Sequence of chain 1.A:
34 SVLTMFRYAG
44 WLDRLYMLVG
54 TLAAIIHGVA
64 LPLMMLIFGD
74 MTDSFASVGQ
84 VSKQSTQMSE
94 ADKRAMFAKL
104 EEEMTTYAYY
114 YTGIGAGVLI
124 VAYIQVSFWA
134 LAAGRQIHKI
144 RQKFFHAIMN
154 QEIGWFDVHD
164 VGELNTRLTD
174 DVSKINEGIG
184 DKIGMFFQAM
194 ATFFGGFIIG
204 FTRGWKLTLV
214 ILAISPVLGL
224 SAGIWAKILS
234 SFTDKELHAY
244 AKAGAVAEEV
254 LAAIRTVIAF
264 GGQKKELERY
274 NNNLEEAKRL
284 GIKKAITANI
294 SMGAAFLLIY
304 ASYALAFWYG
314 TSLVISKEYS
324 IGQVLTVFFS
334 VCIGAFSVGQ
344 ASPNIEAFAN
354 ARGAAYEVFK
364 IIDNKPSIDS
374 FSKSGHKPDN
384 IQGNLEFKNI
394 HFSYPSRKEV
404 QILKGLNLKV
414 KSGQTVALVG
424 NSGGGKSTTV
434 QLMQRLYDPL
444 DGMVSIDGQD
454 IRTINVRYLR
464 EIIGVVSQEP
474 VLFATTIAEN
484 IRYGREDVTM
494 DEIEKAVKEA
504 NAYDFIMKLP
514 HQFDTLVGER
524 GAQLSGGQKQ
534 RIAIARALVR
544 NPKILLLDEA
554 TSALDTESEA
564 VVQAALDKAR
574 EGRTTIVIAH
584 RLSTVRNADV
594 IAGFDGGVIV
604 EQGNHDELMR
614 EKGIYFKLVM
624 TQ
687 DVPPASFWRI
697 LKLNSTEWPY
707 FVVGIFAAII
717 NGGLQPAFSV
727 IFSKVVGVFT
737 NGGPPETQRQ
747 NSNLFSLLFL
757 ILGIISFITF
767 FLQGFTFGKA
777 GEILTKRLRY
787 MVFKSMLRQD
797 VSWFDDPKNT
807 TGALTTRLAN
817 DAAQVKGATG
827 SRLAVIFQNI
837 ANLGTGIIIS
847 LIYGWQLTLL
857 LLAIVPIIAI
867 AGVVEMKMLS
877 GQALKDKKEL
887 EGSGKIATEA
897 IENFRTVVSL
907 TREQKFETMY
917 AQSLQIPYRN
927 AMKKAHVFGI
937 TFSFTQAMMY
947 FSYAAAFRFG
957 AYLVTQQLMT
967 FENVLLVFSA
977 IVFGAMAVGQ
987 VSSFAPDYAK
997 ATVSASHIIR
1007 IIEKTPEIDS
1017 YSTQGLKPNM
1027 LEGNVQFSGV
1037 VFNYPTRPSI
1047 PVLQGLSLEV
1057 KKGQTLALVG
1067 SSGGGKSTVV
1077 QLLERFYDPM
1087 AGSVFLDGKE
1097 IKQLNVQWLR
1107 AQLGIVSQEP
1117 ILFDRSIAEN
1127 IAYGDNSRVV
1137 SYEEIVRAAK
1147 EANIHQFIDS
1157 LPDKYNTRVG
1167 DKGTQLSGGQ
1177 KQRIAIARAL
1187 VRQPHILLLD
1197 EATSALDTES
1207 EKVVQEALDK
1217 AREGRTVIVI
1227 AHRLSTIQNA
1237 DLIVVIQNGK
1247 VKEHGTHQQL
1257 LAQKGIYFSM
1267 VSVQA

Binding-site contacts:
Ligand atom CAC contacts residue TYR126 of chain 1.A at 4.0 Å (hydrophobic).
Ligand atom CAY contacts residue MET928 of chain 1.A at 3.6 Å (hydrophobic).
Ligand atom CAB contacts residue ILE123 of chain 1.A at 3.9 Å (hydrophobic).
Ligand atom CAU contacts residue HIS932 of chain 1.A at 4.0 Å.
Ligand atom CAU contacts residue PHE131 of chain 1.A at 3.8 Å (hydrophobic).
Ligand atom CAJ contacts residue TYR126 of chain 1.A at 4.3 Å (hydrophobic).
Ligand atom CBD contacts residue HIS932 of chain 1.A at 3.9 Å.
Ligand atom CBB contacts residue TYR126 of chain 1.A at 4.0 Å (hydrophobic).
Ligand atom CBF contacts residue HIS932 of chain 1.A at 3.6 Å.
Ligand atom CAA contacts residue ILE123 of chain 1.A at 4.2 Å (hydrophobic).
Ligand atom CAZ contacts residue HIS932 of chain 1.A at 4.3 Å.
Ligand atom OAF contacts residue LEU45 of chain 1.A at 3.8 Å.
Ligand atom OAG contacts residue MET928 of chain 1.A at 3.4 Å.
Ligand atom CAS contacts residue HIS932 of chain 1.A at 4.2 Å.
Ligand atom CAM contacts residue MET928 of chain 1.A at 3.6 Å (hydrophobic).
Ligand atom CAP contacts residue TYR126 of chain 1.A at 3.7 Å (hydrophobic).
Ligand atom CAR contacts residue TYR49 of chain 1.A at 3.7 Å (hydrophobic).
Ligand atom CAT contacts residue TYR49 of chain 1.A at 3.3 Å (hydrophobic).
Ligand atom CAT contacts residue LEU134 of chain 1.A at 3.6 Å (hydrophobic).
Ligand atom CBA contacts residue TYR126 of chain 1.A at 4.2 Å (hydrophobic).
Ligand atom CAR contacts residue MET928 of chain 1.A at 4.3 Å (hydrophobic).
Ligand atom CBH contacts residue TYR49 of chain 1.A at 4.2 Å (hydrophobic).
Ligand atom CAD contacts residue TYR49 of chain 1.A at 4.1 Å (hydrophobic).
Ligand atom CAT contacts residue HIS932 of chain 1.A at 4.2 Å.
Ligand atom CAQ contacts residue TYR126 of chain 1.A at 4.2 Å (hydrophobic).
Ligand atom OAF contacts residue ARG138 of chain 1.A at 3.7 Å.
Ligand atom CAM contacts residue TYR924 of chain 1.A at 3.6 Å (hydrophobic).
Ligand atom CAL contacts residue TYR924 of chain 1.A at 4.3 Å (hydrophobic).
Ligand atom CAN contacts residue TYR126 of chain 1.A at 3.9 Å (hydrophobic).
Ligand atom CAS contacts residue TYR49 of chain 1.A at 4.1 Å (hydrophobic).
Ligand atom CAO contacts residue TYR126 of chain 1.A at 3.6 Å (hydrophobic).
Ligand atom CBH contacts residue HIS932 of chain 1.A at 4.3 Å.
Ligand atom CAX contacts residue ARG138 of chain 1.A at 4.0 Å.
Ligand atom CAB contacts residue TYR126 of chain 1.A at 4.0 Å (hydrophobic).
Ligand atom CAI contacts residue HIS932 of chain 1.A at 3.9 Å.
Ligand atom CBG contacts residue HIS932 of chain 1.A at 3.6 Å.
Ligand atom CAC contacts residue PHE131 of chain 1.A at 3.6 Å (hydrophobic).
Ligand atom CBE contacts residue TYR126 of chain 1.A at 3.6 Å (hydrophobic).
Ligand atom CAK contacts residue HIS932 of chain 1.A at 3.8 Å.
Ligand atom CBG contacts residue TYR126 of chain 1.A at 4.1 Å (hydrophobic).

The small molecule below binds the protein below.
Small molecule (SMILES): CC(C)CCC[C@@H](C)[C@H]1CC[C@H]2[C@@H]3CC=C4C[C@@H](OC(=O)CCC(=O)O)CC[C@]4(C)[C@H]3CC[C@]12C